Sequence of chain 2.B:
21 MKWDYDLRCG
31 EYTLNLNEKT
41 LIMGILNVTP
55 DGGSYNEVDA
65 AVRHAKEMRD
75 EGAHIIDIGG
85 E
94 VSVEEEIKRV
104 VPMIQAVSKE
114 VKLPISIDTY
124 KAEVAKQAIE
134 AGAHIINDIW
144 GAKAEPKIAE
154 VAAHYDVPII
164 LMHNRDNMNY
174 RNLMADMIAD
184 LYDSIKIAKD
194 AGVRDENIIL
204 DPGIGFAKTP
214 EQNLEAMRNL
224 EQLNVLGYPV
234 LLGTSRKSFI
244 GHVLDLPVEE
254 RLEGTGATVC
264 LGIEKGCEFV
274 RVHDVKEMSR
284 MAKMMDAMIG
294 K

Binding-site contacts:
Ligand atom N1 contacts residue PHE209 of chain 2.B at 3.6 Å.
Ligand atom C6 contacts residue ARG274 of chain 2.B at 3.2 Å.
Ligand atom N2 contacts residue ILE142 of chain 2.B at 3.6 Å.
Ligand atom C15 contacts residue LYS240 of chain 2.B at 3.5 Å.
Ligand atom O1 contacts residue GLY236 of chain 2.B at 3.3 Å (h-bond).
Ligand atom C11 contacts residue LYS240 of chain 2.B at 3.7 Å.
Ligand atom C5 contacts residue ASP121 of chain 2.B at 3.8 Å.
Ligand atom C3 contacts residue ARG274 of chain 2.B at 3.5 Å.
Ligand atom C8 contacts residue MET165 of chain 2.B at 3.7 Å (hydrophobic).
Ligand atom O1 contacts residue LYS240 of chain 2.B at 2.9 Å (salt-bridge).
Ligand atom C12 contacts residue LYS240 of chain 2.B at 3.4 Å.
Ligand atom C14 contacts residue GLY208 of chain 2.B at 3.5 Å.
Ligand atom C4 contacts residue ASP121 of chain 2.B at 3.5 Å.
Ligand atom C13 contacts residue LYS240 of chain 2.B at 3.6 Å.
Ligand atom N1 contacts residue LYS240 of chain 2.B at 3.8 Å.
Ligand atom O3 contacts residue LYS240 of chain 2.B at 3.8 Å.
Ligand atom C2 contacts residue SO41 of chain 2.G at 3.7 Å.
Ligand atom N1 contacts residue ARG274 of chain 2.B at 3.2 Å (salt-bridge).
Ligand atom C15 contacts residue SER241 of chain 2.B at 3.0 Å.
Ligand atom C1 contacts residue SO41 of chain 2.G at 3.5 Å.
Ligand atom N5 contacts residue ILE142 of chain 2.B at 3.6 Å.
Ligand atom O3 contacts residue SER241 of chain 2.B at 2.3 Å (h-bond).
Ligand atom O2 contacts residue SER241 of chain 2.B at 2.4 Å (h-bond).
Ligand atom C6 contacts residue PHE209 of chain 2.B at 3.8 Å (hydrophobic).
Ligand atom C4 contacts residue ARG274 of chain 2.B at 3.8 Å.
Ligand atom C7 contacts residue ARG274 of chain 2.B at 3.7 Å.
Ligand atom C8 contacts residue ASN140 of chain 2.B at 3.7 Å.
Ligand atom N2 contacts residue ARG274 of chain 2.B at 3.7 Å.
Ligand atom O2 contacts residue LYS240 of chain 2.B at 3.1 Å.
Ligand atom C8 contacts residue ASP204 of chain 2.B at 3.5 Å.
Ligand atom C13 contacts residue GLY208 of chain 2.B at 3.2 Å.
Ligand atom N5 contacts residue ASN140 of chain 2.B at 3.3 Å (h-bond).
Ligand atom N6 contacts residue PHE209 of chain 2.B at 3.8 Å.
Ligand atom C5 contacts residue ARG274 of chain 2.B at 3.4 Å.
Ligand atom C5 contacts residue ILE142 of chain 2.B at 3.8 Å (hydrophobic).
Ligand atom N2 contacts residue ASP121 of chain 2.B at 2.9 Å (salt-bridge).
Ligand atom N3 contacts residue ASP204 of chain 2.B at 3.1 Å (salt-bridge).
Ligand atom N3 contacts residue MET165 of chain 2.B at 3.7 Å.
Ligand atom N4 contacts residue ASN140 of chain 2.B at 2.6 Å (h-bond).
Ligand atom N4 contacts residue ASP204 of chain 2.B at 3.2 Å (salt-bridge).

The protein below binds the small molecule below.
Small molecule (SMILES): Nc1nc2c(c(=O)[nH]1)N=C(CCNc1ccc(C(=O)O)cc1)CN2